Sequence of chain 19.A:
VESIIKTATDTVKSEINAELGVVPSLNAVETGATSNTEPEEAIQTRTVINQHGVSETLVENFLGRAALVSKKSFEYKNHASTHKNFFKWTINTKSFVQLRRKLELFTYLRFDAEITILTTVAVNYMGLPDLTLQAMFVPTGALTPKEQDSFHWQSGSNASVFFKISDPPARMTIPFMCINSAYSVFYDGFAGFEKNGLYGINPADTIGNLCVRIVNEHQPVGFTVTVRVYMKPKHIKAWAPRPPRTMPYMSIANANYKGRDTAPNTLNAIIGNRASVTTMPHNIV

Sequence of chain 19.C:
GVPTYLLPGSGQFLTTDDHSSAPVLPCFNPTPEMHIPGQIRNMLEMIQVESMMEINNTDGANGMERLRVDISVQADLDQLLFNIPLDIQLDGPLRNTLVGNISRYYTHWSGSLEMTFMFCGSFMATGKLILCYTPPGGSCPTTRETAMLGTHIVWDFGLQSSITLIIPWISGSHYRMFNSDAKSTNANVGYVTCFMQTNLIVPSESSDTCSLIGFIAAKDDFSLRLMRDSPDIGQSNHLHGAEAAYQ

The protein below binds the small molecule below.
Small molecule (SMILES): CC(=O)N[C@H]1[C@H]([C@H](O)[C@H](O)CO)O[C@@](OC[C@H]2O[C@@H](O[C@H]3[C@H](O)[C@@H](O)[C@H](O)O[C@@H]3CO)[C@H](O)[C@@H](O)[C@H]2O)(C(=O)O)C[C@@H]1O

Binding-site contacts:
Ligand atom N5 contacts residue ASN275 of chain 19.A at 3.6 Å (h-bond).
Ligand atom C5 contacts residue PRO274 of chain 19.A at 4.0 Å (hydrophobic).
Ligand atom C10 contacts residue PRO231 of chain 19.C at 3.8 Å (hydrophobic).
Ligand atom C11 contacts residue GLY234 of chain 19.C at 3.8 Å.
Ligand atom O6 contacts residue PRO274 of chain 19.A at 3.7 Å.
Ligand atom O4 contacts residue ARG95 of chain 19.C at 3.6 Å (salt-bridge).
Ligand atom O4 contacts residue ASP232 of chain 19.C at 2.7 Å (salt-bridge).
Ligand atom O4 contacts residue ASP91 of chain 19.C at 2.7 Å (salt-bridge).
Ligand atom C4 contacts residue PRO274 of chain 19.A at 4.0 Å (hydrophobic).
Ligand atom C11 contacts residue ASP232 of chain 19.C at 3.8 Å.
Ligand atom C6 contacts residue ASP91 of chain 19.C at 3.8 Å.
Ligand atom O3 contacts residue ASP91 of chain 19.C at 4.0 Å.
Ligand atom N5 contacts residue ASP232 of chain 19.C at 4.1 Å.
Ligand atom C11 contacts residue PRO231 of chain 19.C at 3.7 Å (hydrophobic).
Ligand atom O10 contacts residue ARG270 of chain 19.A at 3.3 Å.
Ligand atom C4 contacts residue ASN275 of chain 19.A at 3.8 Å.
Ligand atom O10 contacts residue ASN275 of chain 19.A at 2.9 Å (h-bond).
Ligand atom C11 contacts residue ILE233 of chain 19.C at 3.8 Å (hydrophobic).
Ligand atom O7 contacts residue PRO274 of chain 19.A at 3.4 Å.
Ligand atom C10 contacts residue ASN275 of chain 19.A at 3.3 Å.
Ligand atom O3 contacts residue GLY282 of chain 19.A at 3.4 Å.
Ligand atom N5 contacts residue PRO231 of chain 19.C at 2.9 Å (h-bond).
Ligand atom C1 contacts residue ARG104 of chain 19.C at 3.6 Å.
Ligand atom C3 contacts residue PRO274 of chain 19.A at 3.8 Å (hydrophobic).
Ligand atom O6 contacts residue ASP91 of chain 19.C at 3.1 Å.
Ligand atom C4 contacts residue ARG104 of chain 19.C at 3.9 Å.
Ligand atom C4 contacts residue ASP91 of chain 19.C at 3.2 Å.
Ligand atom O4 contacts residue PRO231 of chain 19.C at 3.8 Å.
Ligand atom C5 contacts residue PRO231 of chain 19.C at 3.7 Å (hydrophobic).
Ligand atom C3 contacts residue ARG95 of chain 19.C at 3.9 Å.
Ligand atom C5 contacts residue ASN275 of chain 19.A at 3.6 Å.
Ligand atom O7 contacts residue ARG270 of chain 19.A at 3.8 Å.
Ligand atom C3 contacts residue PRO274 of chain 19.A at 4.1 Å (hydrophobic).
Ligand atom O4 contacts residue ASN275 of chain 19.A at 3.0 Å (h-bond).
Ligand atom C3 contacts residue ASP232 of chain 19.C at 4.0 Å.
Ligand atom C3 contacts residue ARG104 of chain 19.C at 3.8 Å.
Ligand atom C4 contacts residue ASP232 of chain 19.C at 3.5 Å.
Ligand atom C4 contacts residue PRO231 of chain 19.C at 3.5 Å (hydrophobic).
Ligand atom O1B contacts residue ARG104 of chain 19.C at 2.8 Å (salt-bridge).
Ligand atom O3 contacts residue PRO274 of chain 19.A at 3.8 Å.